A small-molecule ligand and the protein it binds are described below.
Small molecule (SMILES): CC(=O)N[C@@H]1[C@@H](O)[C@H](O)[C@@H](CO)O[C@H]1O

Binding-site contacts:
Ligand atom O7 contacts residue ASN7 of chain 1.A at 3.5 Å (h-bond).
Ligand atom C8 contacts residue SER8 of chain 1.A at 4.5 Å.
Ligand atom C2 contacts residue ASN7 of chain 1.A at 2.5 Å.
Ligand atom N2 contacts residue ASN7 of chain 1.A at 3.0 Å (h-bond).
Ligand atom C1 contacts residue ASN7 of chain 1.A at 1.4 Å.
Ligand atom O5 contacts residue ASN7 of chain 1.A at 2.3 Å (h-bond).
Ligand atom O5 contacts residue ALA5 of chain 1.A at 4.2 Å.
Ligand atom C5 contacts residue ASN7 of chain 1.A at 3.6 Å.
Ligand atom C4 contacts residue ASN7 of chain 1.A at 4.2 Å.
Ligand atom C7 contacts residue ASN7 of chain 1.A at 3.4 Å.
Ligand atom C3 contacts residue ASN7 of chain 1.A at 3.9 Å.

Sequence of chain 1.A:
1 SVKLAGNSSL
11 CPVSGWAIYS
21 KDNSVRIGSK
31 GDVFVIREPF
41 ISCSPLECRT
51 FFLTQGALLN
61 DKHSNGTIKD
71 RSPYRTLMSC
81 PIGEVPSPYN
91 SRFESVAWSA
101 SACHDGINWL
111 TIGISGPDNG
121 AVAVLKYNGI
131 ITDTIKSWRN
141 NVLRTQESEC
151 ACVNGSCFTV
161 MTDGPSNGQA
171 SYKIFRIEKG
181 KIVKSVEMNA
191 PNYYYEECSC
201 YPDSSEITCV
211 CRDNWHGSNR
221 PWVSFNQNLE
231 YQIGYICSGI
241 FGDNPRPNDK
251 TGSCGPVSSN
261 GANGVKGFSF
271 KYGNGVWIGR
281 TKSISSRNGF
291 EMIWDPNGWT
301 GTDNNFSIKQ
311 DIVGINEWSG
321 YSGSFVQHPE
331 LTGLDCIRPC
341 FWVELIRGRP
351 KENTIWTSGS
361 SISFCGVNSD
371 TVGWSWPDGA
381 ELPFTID